A small-molecule ligand and the protein it binds are described below.
Small molecule (SMILES): N=C(N)c1ccc(CNC(=O)[C@@H]2CCCN2C(=O)CNC2CCCC2)cc1

Sequence of chain 1.A:
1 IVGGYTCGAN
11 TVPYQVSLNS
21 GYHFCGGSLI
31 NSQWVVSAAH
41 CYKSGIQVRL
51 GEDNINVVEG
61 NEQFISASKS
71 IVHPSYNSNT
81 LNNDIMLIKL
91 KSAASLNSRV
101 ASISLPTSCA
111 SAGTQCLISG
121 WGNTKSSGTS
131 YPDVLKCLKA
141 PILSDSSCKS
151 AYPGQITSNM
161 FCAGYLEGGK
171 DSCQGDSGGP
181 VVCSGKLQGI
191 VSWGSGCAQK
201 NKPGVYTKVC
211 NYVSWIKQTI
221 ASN

Binding-site contacts:
Ligand atom C29 contacts residue CYS173 of chain 1.A at 3.7 Å (hydrophobic).
Ligand atom N23 contacts residue SER192 of chain 1.A at 2.9 Å (h-bond).
Ligand atom C24 contacts residue GLN174 of chain 1.A at 3.7 Å.
Ligand atom C31 contacts residue ASP171 of chain 1.A at 3.6 Å.
Ligand atom C24 contacts residue SO41 of chain 1.D at 3.5 Å.
Ligand atom C25 contacts residue GLN174 of chain 1.A at 3.6 Å.
Ligand atom N48 contacts residue GLY204 of chain 1.A at 3.3 Å.
Ligand atom N23 contacts residue HIS40 of chain 1.A at 3.7 Å.
Ligand atom N16 contacts residue GLY194 of chain 1.A at 2.9 Å (h-bond).
Ligand atom C27 contacts residue GLY196 of chain 1.A at 3.7 Å.
Ligand atom O32 contacts residue GLY194 of chain 1.A at 3.1 Å (h-bond).
Ligand atom C20 contacts residue TRP193 of chain 1.A at 3.8 Å (hydrophobic).
Ligand atom C30 contacts residue CYS173 of chain 1.A at 3.6 Å (hydrophobic).
Ligand atom C28 contacts residue TRP193 of chain 1.A at 3.8 Å (hydrophobic).
Ligand atom C31 contacts residue SER172 of chain 1.A at 3.2 Å.
Ligand atom N48 contacts residue SER172 of chain 1.A at 3.1 Å (h-bond).
Ligand atom C24 contacts residue SER192 of chain 1.A at 3.6 Å.
Ligand atom C27 contacts residue GLY194 of chain 1.A at 3.3 Å.
Ligand atom C24 contacts residue SER177 of chain 1.A at 3.2 Å.
Ligand atom C15 contacts residue SO41 of chain 1.E at 3.4 Å.
Ligand atom N49 contacts residue ASP171 of chain 1.A at 2.9 Å (salt-bridge).
Ligand atom C21 contacts residue TRP193 of chain 1.A at 3.7 Å (hydrophobic).
Ligand atom N49 contacts residue SER172 of chain 1.A at 3.6 Å (h-bond).
Ligand atom C26 contacts residue GLN174 of chain 1.A at 3.1 Å.
Ligand atom N49 contacts residue CYS197 of chain 1.A at 3.8 Å.
Ligand atom C7 contacts residue SER192 of chain 1.A at 3.8 Å.
Ligand atom C27 contacts residue TRP193 of chain 1.A at 3.5 Å (hydrophobic).
Ligand atom C29 contacts residue SER172 of chain 1.A at 3.6 Å.
Ligand atom O32 contacts residue SO41 of chain 1.E at 3.7 Å.
Ligand atom N49 contacts residue GLY196 of chain 1.A at 2.9 Å (h-bond).
Ligand atom C14 contacts residue TRP193 of chain 1.A at 3.7 Å (hydrophobic).
Ligand atom C17 contacts residue GLY194 of chain 1.A at 3.6 Å.
Ligand atom O32 contacts residue TRP193 of chain 1.A at 3.2 Å.
Ligand atom C21 contacts residue GLY194 of chain 1.A at 3.3 Å.
Ligand atom N16 contacts residue SO41 of chain 1.E at 3.0 Å (h-bond).
Ligand atom C21 contacts residue SER195 of chain 1.A at 3.6 Å.
Ligand atom N48 contacts residue ASP171 of chain 1.A at 2.8 Å (salt-bridge).
Ligand atom C20 contacts residue GLN155 of chain 1.A at 3.5 Å.
Ligand atom O22 contacts residue GLN174 of chain 1.A at 3.1 Å (h-bond).
Ligand atom C26 contacts residue GLY194 of chain 1.A at 3.8 Å.